Binding-site contacts:
Ligand atom O3G contacts residue ARG188 of chain 1.B at 3.3 Å (salt-bridge).
Ligand atom O2A contacts residue GLY45 of chain 1.A at 3.2 Å.
Ligand atom O1B contacts residue THR47 of chain 1.A at 2.8 Å (h-bond).
Ligand atom O4' contacts residue SER247 of chain 1.A at 2.4 Å (h-bond).
Ligand atom N2 contacts residue ASP15 of chain 1.A at 3.2 Å (salt-bridge).
Ligand atom O3G contacts residue GLU119 of chain 1.A at 3.2 Å (salt-bridge).
Ligand atom C2 contacts residue PHE48 of chain 1.A at 3.4 Å (hydrophobic).
Ligand atom C5' contacts residue SER247 of chain 1.A at 3.5 Å.
Ligand atom O1G contacts residue ARG188 of chain 1.B at 2.6 Å (salt-bridge).
Ligand atom O2A contacts residue PHE48 of chain 1.A at 3.2 Å (h-bond).
Ligand atom C5 contacts residue PHE48 of chain 1.A at 3.4 Å (hydrophobic).
Ligand atom C6 contacts residue PHE48 of chain 1.A at 3.4 Å (hydrophobic).
Ligand atom O2G contacts residue PRO42 of chain 1.A at 3.3 Å.
Ligand atom O2A contacts residue THR47 of chain 1.A at 3.0 Å (h-bond).
Ligand atom C3' contacts residue ASP139 of chain 1.B at 3.0 Å.
Ligand atom C8 contacts residue GLY45 of chain 1.A at 3.5 Å.
Ligand atom C4 contacts residue PHE48 of chain 1.A at 3.5 Å (hydrophobic).
Ligand atom N7 contacts residue HIS246 of chain 1.A at 2.9 Å (h-bond).
Ligand atom N3 contacts residue PHE48 of chain 1.A at 3.5 Å.
Ligand atom C8 contacts residue HIS246 of chain 1.A at 3.4 Å.
Ligand atom O1A contacts residue LYS140 of chain 1.B at 2.7 Å (salt-bridge).
Ligand atom N1 contacts residue PHE48 of chain 1.A at 3.4 Å.
Ligand atom C4' contacts residue ASP139 of chain 1.B at 3.4 Å.
Ligand atom O6 contacts residue PHE17 of chain 1.A at 2.7 Å (h-bond).
Ligand atom O2B contacts residue LYS46 of chain 1.A at 2.2 Å (salt-bridge).
Ligand atom O1G contacts residue PRO42 of chain 1.A at 3.5 Å.
Ligand atom N3B contacts residue ARG187 of chain 1.B at 3.5 Å (salt-bridge).
Ligand atom O3G contacts residue MG1 of chain 1.J at 2.7 Å.
Ligand atom N1 contacts residue ASP15 of chain 1.A at 3.1 Å (salt-bridge).
Ligand atom O1G contacts residue ALA184 of chain 1.B at 3.4 Å (h-bond).
Ligand atom C1' contacts residue SER247 of chain 1.A at 3.6 Å.
Ligand atom O3' contacts residue ASP139 of chain 1.B at 2.8 Å (salt-bridge).
Ligand atom N1 contacts residue PHE17 of chain 1.A at 3.4 Å.
Ligand atom O6 contacts residue LEU16 of chain 1.A at 3.5 Å.
Ligand atom O2A contacts residue LYS46 of chain 1.A at 3.3 Å (salt-bridge).
Ligand atom O2' contacts residue PHE48 of chain 1.A at 3.3 Å.
Ligand atom C4' contacts residue SER247 of chain 1.A at 2.9 Å.
Ligand atom O2G contacts residue LYS46 of chain 1.A at 2.6 Å (salt-bridge).
Ligand atom O1B contacts residue MG1 of chain 1.J at 2.3 Å.
Ligand atom O6 contacts residue ASP15 of chain 1.A at 3.5 Å (salt-bridge).

The small molecule below binds the protein below.
Small molecule (SMILES): Nc1nc2c(ncn2[C@@H]2O[C@H](CO[P](=O)(O)O[P](=O)(O)NP(=O)(O)O)[C@@H](O)[C@H]2O)c(=O)[nH]1

Sequence of chain 1.B:
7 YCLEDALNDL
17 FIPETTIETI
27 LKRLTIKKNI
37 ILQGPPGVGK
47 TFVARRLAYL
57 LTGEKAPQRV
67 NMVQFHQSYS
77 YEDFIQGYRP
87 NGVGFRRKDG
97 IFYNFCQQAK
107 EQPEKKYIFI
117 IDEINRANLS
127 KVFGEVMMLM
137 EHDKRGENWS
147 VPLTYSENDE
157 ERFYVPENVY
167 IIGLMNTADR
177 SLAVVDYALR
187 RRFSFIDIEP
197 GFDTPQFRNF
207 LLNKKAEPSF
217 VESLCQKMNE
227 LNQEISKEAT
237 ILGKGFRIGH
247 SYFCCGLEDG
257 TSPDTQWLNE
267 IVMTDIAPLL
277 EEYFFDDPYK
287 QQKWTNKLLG

Sequence of chain 1.A:
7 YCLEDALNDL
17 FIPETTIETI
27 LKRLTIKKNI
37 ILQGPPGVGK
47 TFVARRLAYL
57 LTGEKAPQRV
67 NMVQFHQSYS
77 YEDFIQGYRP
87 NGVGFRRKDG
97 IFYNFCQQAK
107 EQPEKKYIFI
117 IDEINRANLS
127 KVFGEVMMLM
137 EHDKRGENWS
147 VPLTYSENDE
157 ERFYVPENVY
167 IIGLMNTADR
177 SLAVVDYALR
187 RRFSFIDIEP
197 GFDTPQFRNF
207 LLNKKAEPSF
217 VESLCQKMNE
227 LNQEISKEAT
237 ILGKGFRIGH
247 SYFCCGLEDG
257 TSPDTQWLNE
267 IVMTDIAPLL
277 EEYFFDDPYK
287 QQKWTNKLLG